Sequence of chain 3.A:
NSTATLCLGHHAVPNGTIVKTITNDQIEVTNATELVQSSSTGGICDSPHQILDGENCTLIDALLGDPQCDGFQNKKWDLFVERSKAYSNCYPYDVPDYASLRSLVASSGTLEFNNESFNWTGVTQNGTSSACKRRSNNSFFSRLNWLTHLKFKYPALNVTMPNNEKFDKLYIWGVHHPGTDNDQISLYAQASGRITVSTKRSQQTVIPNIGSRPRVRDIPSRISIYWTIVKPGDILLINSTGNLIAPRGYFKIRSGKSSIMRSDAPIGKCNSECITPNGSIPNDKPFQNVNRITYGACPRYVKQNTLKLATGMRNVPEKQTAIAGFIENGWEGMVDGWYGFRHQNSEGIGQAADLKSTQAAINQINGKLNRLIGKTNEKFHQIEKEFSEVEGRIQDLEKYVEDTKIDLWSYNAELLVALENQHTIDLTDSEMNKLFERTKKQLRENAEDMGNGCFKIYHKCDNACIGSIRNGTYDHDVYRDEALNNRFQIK

Sequence of chain 2.A:
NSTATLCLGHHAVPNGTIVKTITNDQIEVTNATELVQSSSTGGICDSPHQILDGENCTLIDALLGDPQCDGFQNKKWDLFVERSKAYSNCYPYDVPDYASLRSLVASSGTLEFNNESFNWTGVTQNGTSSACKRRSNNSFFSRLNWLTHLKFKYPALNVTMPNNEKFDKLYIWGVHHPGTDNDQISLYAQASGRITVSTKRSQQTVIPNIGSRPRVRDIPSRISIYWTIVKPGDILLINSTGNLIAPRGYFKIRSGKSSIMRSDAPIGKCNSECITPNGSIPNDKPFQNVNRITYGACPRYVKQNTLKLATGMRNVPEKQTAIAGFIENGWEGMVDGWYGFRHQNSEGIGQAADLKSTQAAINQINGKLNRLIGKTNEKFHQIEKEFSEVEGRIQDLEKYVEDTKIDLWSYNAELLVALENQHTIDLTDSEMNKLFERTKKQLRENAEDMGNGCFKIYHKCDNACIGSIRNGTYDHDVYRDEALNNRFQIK

The small molecule below binds the protein below.
Small molecule (SMILES): CC(=O)N[C@H]1[C@H](O[C@H]2[C@H](O)[C@@H](NC(C)=O)CO[C@@H]2CO)O[C@H](CO)[C@@H](O[C@H]2O[C@H](CO)[C@@H](O)[C@H](O)[C@@H]2O)[C@@H]1O

Binding-site contacts:
Ligand atom O7 contacts residue ARG222 of chain 2.A at 2.8 Å (salt-bridge).
Ligand atom O7 contacts residue PRO221 of chain 2.A at 3.4 Å.
Ligand atom O3 contacts residue ASP225 of chain 2.A at 4.0 Å.
Ligand atom O7 contacts residue ARG220 of chain 2.A at 4.1 Å.
Ligand atom O7 contacts residue ASN165 of chain 3.A at 3.9 Å.
Ligand atom C8 contacts residue THR187 of chain 2.A at 4.0 Å.
Ligand atom O7 contacts residue NAG1 of chain 3.H at 3.4 Å (h-bond).
Ligand atom C7 contacts residue NAG1 of chain 3.H at 3.3 Å.
Ligand atom C6 contacts residue ARG222 of chain 2.A at 4.2 Å.
Ligand atom C8 contacts residue SER219 of chain 2.A at 3.2 Å.
Ligand atom O6 contacts residue ARG222 of chain 2.A at 4.2 Å.
Ligand atom C8 contacts residue PRO221 of chain 2.A at 4.2 Å (hydrophobic).
Ligand atom C3 contacts residue ASN165 of chain 3.A at 3.9 Å.
Ligand atom O5 contacts residue ARG222 of chain 2.A at 4.1 Å.
Ligand atom C2 contacts residue ARG222 of chain 2.A at 4.0 Å.
Ligand atom N2 contacts residue NAG1 of chain 3.H at 3.9 Å.
Ligand atom C7 contacts residue ASN165 of chain 3.A at 3.7 Å.
Ligand atom C3 contacts residue SER219 of chain 2.A at 4.0 Å.
Ligand atom C7 contacts residue PRO221 of chain 2.A at 4.2 Å (hydrophobic).
Ligand atom O3 contacts residue ARG222 of chain 2.A at 3.9 Å.
Ligand atom C8 contacts residue ARG222 of chain 2.A at 4.5 Å.
Ligand atom C4 contacts residue ASN165 of chain 3.A at 4.3 Å.
Ligand atom C2 contacts residue ASN165 of chain 3.A at 2.6 Å.
Ligand atom C7 contacts residue ARG222 of chain 2.A at 3.9 Å.
Ligand atom C4 contacts residue ARG222 of chain 2.A at 4.2 Å.
Ligand atom C5 contacts residue ASN165 of chain 3.A at 3.6 Å.
Ligand atom C8 contacts residue ILE242 of chain 3.A at 4.0 Å (hydrophobic).
Ligand atom N2 contacts residue ASN165 of chain 3.A at 3.1 Å (h-bond).
Ligand atom C8 contacts residue NAG1 of chain 3.H at 3.3 Å.
Ligand atom C1 contacts residue ARG222 of chain 2.A at 4.2 Å.
Ligand atom N2 contacts residue SER219 of chain 2.A at 2.7 Å (h-bond).
Ligand atom C1 contacts residue ARG222 of chain 2.A at 4.5 Å.
Ligand atom C1 contacts residue SER219 of chain 2.A at 4.1 Å.
Ligand atom C3 contacts residue ARG222 of chain 2.A at 4.3 Å.
Ligand atom O5 contacts residue ASN165 of chain 3.A at 2.3 Å (h-bond).
Ligand atom C5 contacts residue LEU244 of chain 3.A at 4.4 Å (hydrophobic).
Ligand atom C7 contacts residue SER219 of chain 2.A at 3.4 Å.
Ligand atom C6 contacts residue THR167 of chain 3.A at 4.4 Å.
Ligand atom C2 contacts residue SER219 of chain 2.A at 3.7 Å.
Ligand atom C1 contacts residue ASN165 of chain 3.A at 1.4 Å.